The protein below binds the small molecule below.
Small molecule (SMILES): CC(C)C[C@H](NC(=O)OCC(C)(C)Sc1cccc(F)c1)C(=O)N[C@@H](C[C@@H]1CCNC1=O)C(O)S(=O)(=O)O

Sequence of chain 2.A:
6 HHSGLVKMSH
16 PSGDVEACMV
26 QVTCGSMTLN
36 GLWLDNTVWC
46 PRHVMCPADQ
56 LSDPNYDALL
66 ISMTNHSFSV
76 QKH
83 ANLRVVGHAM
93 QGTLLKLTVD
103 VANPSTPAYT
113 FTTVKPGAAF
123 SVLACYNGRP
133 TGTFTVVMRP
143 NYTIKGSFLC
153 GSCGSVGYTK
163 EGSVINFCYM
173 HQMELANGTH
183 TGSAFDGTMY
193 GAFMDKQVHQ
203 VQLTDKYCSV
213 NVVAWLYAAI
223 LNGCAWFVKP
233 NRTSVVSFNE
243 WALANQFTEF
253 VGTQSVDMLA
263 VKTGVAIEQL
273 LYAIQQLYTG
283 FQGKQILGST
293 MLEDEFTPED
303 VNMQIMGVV

Binding-site contacts:
Ligand atom N1 contacts residue GLN199 of chain 2.A at 3.3 Å (h-bond).
Ligand atom C13 contacts residue CYS152 of chain 2.A at 3.7 Å (hydrophobic).
Ligand atom N2 contacts residue GLN174 of chain 2.A at 3.2 Å (h-bond).
Ligand atom C1 contacts residue MET175 of chain 2.A at 3.6 Å (hydrophobic).
Ligand atom C3 contacts residue GLN199 of chain 2.A at 3.2 Å.
Ligand atom O5 contacts residue GLU176 of chain 2.A at 3.2 Å (salt-bridge).
Ligand atom O2 contacts residue HIS173 of chain 2.A at 2.5 Å (h-bond).
Ligand atom O1 contacts residue MET175 of chain 2.A at 3.1 Å.
Ligand atom O2 contacts residue GLU176 of chain 2.A at 3.6 Å.
Ligand atom C5 contacts residue GLN174 of chain 2.A at 3.6 Å.
Ligand atom C17 contacts residue GLU176 of chain 2.A at 3.4 Å.
Ligand atom C8 contacts residue CYS155 of chain 2.A at 2.7 Å (hydrophobic).
Ligand atom N3 contacts residue GLU176 of chain 2.A at 3.1 Å (salt-bridge).
Ligand atom S1 contacts residue GLN199 of chain 2.A at 3.6 Å.
Ligand atom C14 contacts residue CYS155 of chain 2.A at 1.8 Å (hydrophobic).
Ligand atom C24 contacts residue HIS201 of chain 2.A at 3.7 Å.
Ligand atom C23 contacts residue HIS201 of chain 2.A at 3.4 Å.
Ligand atom O2 contacts residue HIS182 of chain 2.A at 3.6 Å.
Ligand atom C15 contacts residue GLN199 of chain 2.A at 3.6 Å.
Ligand atom C2 contacts residue GLN199 of chain 2.A at 3.7 Å.
Ligand atom F1 contacts residue ALA178 of chain 2.A at 3.2 Å.
Ligand atom C6 contacts residue LEU56 of chain 2.A at 3.7 Å (hydrophobic).
Ligand atom C11 contacts residue HIS173 of chain 2.A at 3.6 Å.
Ligand atom C2 contacts residue GLN174 of chain 2.A at 3.6 Å.
Ligand atom C18 contacts residue GLU176 of chain 2.A at 3.2 Å.
Ligand atom C4 contacts residue GLN199 of chain 2.A at 3.7 Å.
Ligand atom O3 contacts residue CYS155 of chain 2.A at 2.6 Å (h-bond).
Ligand atom F1 contacts residue HIS201 of chain 2.A at 2.5 Å.
Ligand atom O2 contacts residue PHE150 of chain 2.A at 3.3 Å.
Ligand atom S1 contacts residue VAL200 of chain 2.A at 3.6 Å.
Ligand atom O1 contacts residue GLU176 of chain 2.A at 2.9 Å (salt-bridge).
Ligand atom O3 contacts residue HIS48 of chain 2.A at 3.0 Å (h-bond).
Ligand atom C9 contacts residue CYS155 of chain 2.A at 3.2 Å (hydrophobic).
Ligand atom N2 contacts residue CYS155 of chain 2.A at 3.0 Å (h-bond).
Ligand atom C13 contacts residue LEU151 of chain 2.A at 3.8 Å (hydrophobic).
Ligand atom C9 contacts residue LEU151 of chain 2.A at 3.6 Å (hydrophobic).
Ligand atom C1 contacts residue GLU176 of chain 2.A at 3.5 Å.
Ligand atom C11 contacts residue GLU176 of chain 2.A at 3.6 Å.
Ligand atom C11 contacts residue LEU151 of chain 2.A at 3.7 Å (hydrophobic).
Ligand atom N3 contacts residue PHE150 of chain 2.A at 3.8 Å.